A small-molecule ligand and the protein it binds are described below.
Small molecule (SMILES): CCOC(=O)c1ccccc1S(=O)(=O)NC(=O)Nc1nc(Cl)cc(OC)n1

Sequence of chain 2.A:
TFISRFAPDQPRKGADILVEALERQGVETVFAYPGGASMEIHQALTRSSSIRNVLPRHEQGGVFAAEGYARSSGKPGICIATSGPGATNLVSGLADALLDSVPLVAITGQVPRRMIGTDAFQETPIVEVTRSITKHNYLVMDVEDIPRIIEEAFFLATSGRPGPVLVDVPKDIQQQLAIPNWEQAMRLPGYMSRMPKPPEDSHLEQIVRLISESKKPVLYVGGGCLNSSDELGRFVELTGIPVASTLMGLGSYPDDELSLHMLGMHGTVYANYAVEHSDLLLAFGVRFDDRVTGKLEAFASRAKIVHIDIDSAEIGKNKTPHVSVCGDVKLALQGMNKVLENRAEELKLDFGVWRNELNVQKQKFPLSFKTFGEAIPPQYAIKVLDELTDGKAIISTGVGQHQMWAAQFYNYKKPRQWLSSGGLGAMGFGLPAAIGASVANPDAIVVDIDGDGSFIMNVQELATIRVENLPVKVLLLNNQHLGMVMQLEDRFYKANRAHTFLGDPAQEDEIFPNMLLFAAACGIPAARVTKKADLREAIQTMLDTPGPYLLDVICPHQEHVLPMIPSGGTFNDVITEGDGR

Binding-site contacts:
Ligand atom OBA contacts residue SER568 of chain 2.A at 2.7 Å (h-bond).
Ligand atom N1' contacts residue ARG292 of chain 2.A at 3.5 Å (salt-bridge).
Ligand atom N12 contacts residue LYS171 of chain 1.A at 2.9 Å (salt-bridge).
Ligand atom C5' contacts residue MET485 of chain 2.A at 3.4 Å (hydrophobic).
Ligand atom C1 contacts residue PRO112 of chain 1.A at 3.8 Å (hydrophobic).
Ligand atom N14 contacts residue LYS171 of chain 1.A at 3.4 Å (salt-bridge).
Ligand atom C4 contacts residue ASP291 of chain 2.A at 3.9 Å.
Ligand atom C8' contacts residue MET266 of chain 2.A at 3.5 Å (hydrophobic).
Ligand atom OBB contacts residue PRO112 of chain 1.A at 3.1 Å.
Ligand atom N3' contacts residue GLY36 of chain 1.A at 3.4 Å.
Ligand atom C5 contacts residue ARG292 of chain 2.A at 3.7 Å.
Ligand atom CL4' contacts residue MET485 of chain 2.A at 3.6 Å.
Ligand atom C10 contacts residue GLN122 of chain 1.A at 3.1 Å.
Ligand atom O7 contacts residue LYS171 of chain 1.A at 3.3 Å.
Ligand atom O7' contacts residue MET266 of chain 2.A at 3.2 Å (h-bond).
Ligand atom C2' contacts residue LEU489 of chain 2.A at 3.8 Å (hydrophobic).
Ligand atom O7' contacts residue ARG292 of chain 2.A at 3.1 Å (salt-bridge).
Ligand atom OBB contacts residue LYS171 of chain 1.A at 3.3 Å.
Ligand atom O13 contacts residue ARG292 of chain 2.A at 2.5 Å (salt-bridge).
Ligand atom CL4' contacts residue TZD1 of chain 2.E at 3.9 Å.
Ligand atom C13 contacts residue ARG292 of chain 2.A at 3.6 Å.
Ligand atom C13 contacts residue SER568 of chain 2.A at 3.5 Å.
Ligand atom CL4' contacts residue GLY36 of chain 1.A at 3.6 Å.
Ligand atom C4 contacts residue MET115 of chain 1.A at 3.6 Å (hydrophobic).
Ligand atom C4' contacts residue LEU489 of chain 2.A at 3.5 Å (hydrophobic).
Ligand atom C1 contacts residue ARG292 of chain 2.A at 3.5 Å.
Ligand atom S11 contacts residue SER568 of chain 2.A at 3.6 Å.
Ligand atom C8' contacts residue MET485 of chain 2.A at 3.7 Å (hydrophobic).
Ligand atom C8' contacts residue HIS267 of chain 2.A at 3.6 Å.
Ligand atom N12 contacts residue SER568 of chain 2.A at 3.6 Å (h-bond).
Ligand atom C9 contacts residue ALA37 of chain 1.A at 3.8 Å (hydrophobic).
Ligand atom C13 contacts residue LYS171 of chain 1.A at 3.6 Å.
Ligand atom C5 contacts residue ASP291 of chain 2.A at 3.3 Å.
Ligand atom C6 contacts residue ARG292 of chain 2.A at 3.5 Å.
Ligand atom O7 contacts residue PRO112 of chain 1.A at 3.6 Å.
Ligand atom O13 contacts residue SER568 of chain 2.A at 3.5 Å (h-bond).
Ligand atom C6' contacts residue ARG292 of chain 2.A at 3.9 Å.
Ligand atom C2 contacts residue ARG292 of chain 2.A at 3.8 Å.
Ligand atom N3' contacts residue LEU489 of chain 2.A at 3.3 Å.
Ligand atom C10 contacts residue PHE121 of chain 1.A at 3.5 Å (hydrophobic).

Sequence of chain 1.A:
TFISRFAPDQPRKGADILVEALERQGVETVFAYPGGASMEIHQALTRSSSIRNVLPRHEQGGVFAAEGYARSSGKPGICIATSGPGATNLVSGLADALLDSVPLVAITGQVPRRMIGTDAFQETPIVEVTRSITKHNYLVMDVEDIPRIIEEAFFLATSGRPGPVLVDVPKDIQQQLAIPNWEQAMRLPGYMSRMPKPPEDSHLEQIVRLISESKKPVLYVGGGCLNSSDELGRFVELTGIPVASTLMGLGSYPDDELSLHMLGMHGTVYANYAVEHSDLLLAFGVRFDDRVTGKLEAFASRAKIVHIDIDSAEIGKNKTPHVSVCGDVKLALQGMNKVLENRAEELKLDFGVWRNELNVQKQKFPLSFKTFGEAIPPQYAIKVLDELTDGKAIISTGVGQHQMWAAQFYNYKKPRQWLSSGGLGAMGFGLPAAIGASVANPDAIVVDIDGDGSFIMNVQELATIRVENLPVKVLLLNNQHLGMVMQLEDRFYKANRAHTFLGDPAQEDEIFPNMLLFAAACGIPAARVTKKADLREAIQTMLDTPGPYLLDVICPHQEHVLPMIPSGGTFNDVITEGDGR